Binding-site contacts:
Ligand atom CB contacts residue VAL53 of chain 1.A at 3.4 Å (hydrophobic).
Ligand atom CD1 contacts residue LEU49 of chain 1.A at 3.8 Å (hydrophobic).
Ligand atom CD1 contacts residue GLN70 of chain 1.A at 4.0 Å.
Ligand atom CD2 contacts residue GLN70 of chain 1.A at 3.0 Å.
Ligand atom CA contacts residue VAL53 of chain 1.A at 4.0 Å (hydrophobic).
Ligand atom CB contacts residue GLN75 of chain 1.A at 2.6 Å.
Ligand atom CG1 contacts residue VAL53 of chain 1.A at 4.0 Å (hydrophobic).
Ligand atom CG contacts residue GLN75 of chain 1.A at 3.1 Å.
Ligand atom CA contacts residue VAL53 of chain 1.A at 3.8 Å (hydrophobic).
Ligand atom CG contacts residue ILE71 of chain 1.A at 3.8 Å (hydrophobic).
Ligand atom NH1 contacts residue ILE71 of chain 1.A at 3.9 Å.
Ligand atom CG contacts residue VAL53 of chain 1.A at 3.8 Å (hydrophobic).
Ligand atom CG2 contacts residue VAL53 of chain 1.A at 3.8 Å (hydrophobic).
Ligand atom CG1 contacts residue LEU49 of chain 1.A at 3.8 Å (hydrophobic).
Ligand atom CD1 contacts residue LEU49 of chain 1.A at 4.0 Å (hydrophobic).
Ligand atom CD1 contacts residue GLU46 of chain 1.A at 4.0 Å.
Ligand atom CA contacts residue GLN75 of chain 1.A at 3.3 Å.
Ligand atom CB contacts residue ILE74 of chain 1.A at 4.0 Å (hydrophobic).
Ligand atom OE1 contacts residue GLN75 of chain 1.A at 2.8 Å (h-bond).
Ligand atom O contacts residue LYS57 of chain 1.A at 3.4 Å.
Ligand atom O contacts residue ARG63 of chain 1.A at 3.0 Å (salt-bridge).
Ligand atom C contacts residue VAL53 of chain 1.A at 3.6 Å (hydrophobic).
Ligand atom N contacts residue VAL53 of chain 1.A at 3.5 Å.
Ligand atom CD2 contacts residue AS01 of chain 1.C at 3.2 Å.
Ligand atom CD1 contacts residue ILE74 of chain 1.A at 3.4 Å (hydrophobic).
Ligand atom O contacts residue LYS57 of chain 1.A at 3.7 Å.
Ligand atom C contacts residue ARG63 of chain 1.A at 4.1 Å.
Ligand atom O contacts residue VAL53 of chain 1.A at 3.9 Å.
Ligand atom N contacts residue GLN75 of chain 1.A at 4.0 Å.
Ligand atom C contacts residue LYS57 of chain 1.A at 4.0 Å.
Ligand atom CD1 contacts residue TRP78 of chain 1.A at 3.4 Å (hydrophobic).
Ligand atom CE contacts residue ILE67 of chain 1.A at 3.2 Å (hydrophobic).
Ligand atom CD1 contacts residue ILE71 of chain 1.A at 3.8 Å (hydrophobic).
Ligand atom CD2 contacts residue ARG63 of chain 1.A at 3.1 Å.
Ligand atom CG1 contacts residue ILE74 of chain 1.A at 3.6 Å (hydrophobic).
Ligand atom CD contacts residue GLN75 of chain 1.A at 3.2 Å.
Ligand atom CB contacts residue ARG63 of chain 1.A at 4.0 Å.
Ligand atom CZ contacts residue ILE71 of chain 1.A at 4.0 Å (hydrophobic).
Ligand atom CG2 contacts residue ILE74 of chain 1.A at 3.1 Å (hydrophobic).
Ligand atom O contacts residue LYS57 of chain 1.A at 3.1 Å (salt-bridge).

Sequence of chain 1.A:
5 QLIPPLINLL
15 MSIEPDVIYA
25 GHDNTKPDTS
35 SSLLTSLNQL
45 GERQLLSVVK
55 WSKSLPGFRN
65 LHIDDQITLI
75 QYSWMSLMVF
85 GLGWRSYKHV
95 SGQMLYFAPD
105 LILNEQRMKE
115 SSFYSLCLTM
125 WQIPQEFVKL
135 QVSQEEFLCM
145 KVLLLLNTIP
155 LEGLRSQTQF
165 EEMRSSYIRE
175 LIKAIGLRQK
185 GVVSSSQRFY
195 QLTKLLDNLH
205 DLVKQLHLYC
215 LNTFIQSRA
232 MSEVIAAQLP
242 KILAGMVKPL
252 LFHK

The protein below binds the small molecule below.
Small molecule (SMILES): CC[C@H](C)[C@H](NC(=O)[C@H](CC(=O)O)NC(=O)[C@H](CCC(=O)O)NC(=O)[C@@H](N)CC(C)C)C(=O)N[C@H](C(=O)N[C@@H](CCCN=C(N)N)C(=O)N[C@@H](C)C(=O)N[C@@H](C)C(=O)N[C@@H](CC(C)C)C(=O)N[C@@H](CCSC)C(=O)NCC=O)[C@@H](C)CC